Binding-site contacts:
Ligand atom C2 contacts residue GLU72 of chain 1.B at 4.3 Å.
Ligand atom C8 contacts residue GLN75 of chain 1.B at 3.4 Å.
Ligand atom O5 contacts residue ARG287 of chain 1.A at 3.0 Å (salt-bridge).
Ligand atom C3 contacts residue GLU72 of chain 1.B at 3.7 Å.
Ligand atom O6 contacts residue ARG287 of chain 1.A at 3.2 Å (salt-bridge).
Ligand atom C7 contacts residue GLU69 of chain 1.B at 4.5 Å.
Ligand atom N2 contacts residue GLY78 of chain 1.B at 4.4 Å.
Ligand atom C7 contacts residue GLN75 of chain 1.B at 4.4 Å.
Ligand atom C5 contacts residue ARG287 of chain 1.A at 3.0 Å.
Ligand atom C4 contacts residue ASN82 of chain 1.B at 4.3 Å.
Ligand atom C6 contacts residue ARG287 of chain 1.A at 3.7 Å.
Ligand atom C7 contacts residue GLU72 of chain 1.B at 3.7 Å.
Ligand atom C1 contacts residue ARG287 of chain 1.A at 3.5 Å.
Ligand atom O7 contacts residue GLU69 of chain 1.B at 4.1 Å.
Ligand atom C8 contacts residue GLY78 of chain 1.B at 4.1 Å.
Ligand atom C8 contacts residue GLU72 of chain 1.B at 3.8 Å.
Ligand atom O7 contacts residue GLU72 of chain 1.B at 4.3 Å.
Ligand atom C8 contacts residue ASN79 of chain 1.B at 3.3 Å.
Ligand atom C2 contacts residue ASN82 of chain 1.B at 2.5 Å.
Ligand atom C4 contacts residue ARG287 of chain 1.A at 4.3 Å.
Ligand atom O3 contacts residue GLU72 of chain 1.B at 2.9 Å (salt-bridge).
Ligand atom C8 contacts residue ARG108 of chain 1.E at 4.0 Å.
Ligand atom O7 contacts residue ASN79 of chain 1.B at 3.8 Å.
Ligand atom C8 contacts residue GLU69 of chain 1.B at 3.9 Å.
Ligand atom O5 contacts residue ASN82 of chain 1.B at 2.3 Å (h-bond).
Ligand atom C7 contacts residue ASN79 of chain 1.B at 3.7 Å.
Ligand atom C1 contacts residue ASN82 of chain 1.B at 1.4 Å.
Ligand atom N2 contacts residue GLU72 of chain 1.B at 3.7 Å.
Ligand atom C7 contacts residue ASN82 of chain 1.B at 3.9 Å.
Ligand atom N2 contacts residue ASN82 of chain 1.B at 3.0 Å (h-bond).
Ligand atom C7 contacts residue ARG108 of chain 1.E at 3.9 Å.
Ligand atom C5 contacts residue ASN82 of chain 1.B at 3.6 Å.
Ligand atom C3 contacts residue ASN82 of chain 1.B at 3.8 Å.
Ligand atom O7 contacts residue ARG108 of chain 1.E at 3.0 Å (salt-bridge).
Ligand atom O7 contacts residue ASN82 of chain 1.B at 4.3 Å.

Sequence of chain 1.A:
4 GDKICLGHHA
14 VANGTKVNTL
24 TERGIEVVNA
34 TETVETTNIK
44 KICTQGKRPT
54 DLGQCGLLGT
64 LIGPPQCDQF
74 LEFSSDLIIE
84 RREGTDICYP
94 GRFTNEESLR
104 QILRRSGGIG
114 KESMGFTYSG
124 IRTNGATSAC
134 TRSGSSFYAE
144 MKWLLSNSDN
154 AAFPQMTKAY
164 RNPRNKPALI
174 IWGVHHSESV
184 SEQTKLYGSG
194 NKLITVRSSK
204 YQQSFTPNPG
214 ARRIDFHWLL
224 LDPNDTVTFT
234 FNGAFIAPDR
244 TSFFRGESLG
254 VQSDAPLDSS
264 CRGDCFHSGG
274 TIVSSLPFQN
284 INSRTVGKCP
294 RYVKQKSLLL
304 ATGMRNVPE

Sequence of chain 1.E:
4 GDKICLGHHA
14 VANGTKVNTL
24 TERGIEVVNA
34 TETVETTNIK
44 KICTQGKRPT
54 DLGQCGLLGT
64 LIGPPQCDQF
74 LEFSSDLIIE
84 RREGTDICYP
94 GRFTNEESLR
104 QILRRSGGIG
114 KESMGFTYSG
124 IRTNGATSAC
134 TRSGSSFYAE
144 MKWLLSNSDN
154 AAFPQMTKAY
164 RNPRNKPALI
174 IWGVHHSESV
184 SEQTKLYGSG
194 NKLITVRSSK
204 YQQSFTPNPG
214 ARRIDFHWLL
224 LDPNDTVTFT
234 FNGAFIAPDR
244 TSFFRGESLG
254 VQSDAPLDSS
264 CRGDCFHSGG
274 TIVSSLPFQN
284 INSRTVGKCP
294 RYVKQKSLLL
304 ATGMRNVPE

Sequence of chain 1.B:
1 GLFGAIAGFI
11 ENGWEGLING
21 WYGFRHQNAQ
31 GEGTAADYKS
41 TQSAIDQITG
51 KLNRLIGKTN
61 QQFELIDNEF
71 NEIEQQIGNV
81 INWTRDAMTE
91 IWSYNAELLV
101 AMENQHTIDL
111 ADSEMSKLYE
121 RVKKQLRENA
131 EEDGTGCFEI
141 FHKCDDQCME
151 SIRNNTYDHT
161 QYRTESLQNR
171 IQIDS

The small molecule below binds the protein below.
Small molecule (SMILES): CC(=O)N[C@H]1[C@H](O[C@H]2[C@H](O)[C@@H](NC(C)=O)CO[C@@H]2CO)O[C@H](CO)[C@@H](O)[C@@H]1O